Sequence of chain 1.KA:
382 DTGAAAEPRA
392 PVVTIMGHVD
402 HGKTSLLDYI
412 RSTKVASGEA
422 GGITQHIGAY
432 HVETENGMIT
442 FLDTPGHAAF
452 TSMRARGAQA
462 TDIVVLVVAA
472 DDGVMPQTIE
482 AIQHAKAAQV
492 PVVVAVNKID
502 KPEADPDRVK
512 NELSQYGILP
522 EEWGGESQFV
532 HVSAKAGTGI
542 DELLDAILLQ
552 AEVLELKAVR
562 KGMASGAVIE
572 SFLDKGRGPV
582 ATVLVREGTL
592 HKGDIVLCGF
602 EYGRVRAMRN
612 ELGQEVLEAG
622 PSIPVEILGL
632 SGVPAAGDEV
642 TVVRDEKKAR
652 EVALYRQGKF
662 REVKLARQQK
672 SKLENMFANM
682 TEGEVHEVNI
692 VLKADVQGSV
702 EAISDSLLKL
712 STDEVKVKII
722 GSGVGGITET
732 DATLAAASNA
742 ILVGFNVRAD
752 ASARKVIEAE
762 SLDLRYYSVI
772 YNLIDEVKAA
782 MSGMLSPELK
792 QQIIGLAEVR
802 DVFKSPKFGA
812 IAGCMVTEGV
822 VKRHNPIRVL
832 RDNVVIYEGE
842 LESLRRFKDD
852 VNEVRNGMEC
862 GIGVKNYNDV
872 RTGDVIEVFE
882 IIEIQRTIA

This small molecule binds to this protein.
Small molecule (SMILES): Nc1nc2c(ncn2[C@@H]2O[C@H](CO[P](=O)(O)O[P](=O)(O)NP(=O)(O)O)[C@@H](O)[C@H]2O)c(=O)[nH]1

Binding-site contacts:
Ligand atom N1 contacts residue LYS499 of chain 1.KA at 2.9 Å.
Ligand atom O2G contacts residue VAL400 of chain 1.KA at 2.5 Å.
Ligand atom O6 contacts residue LYS536 of chain 1.KA at 3.3 Å (salt-bridge).
Ligand atom C5' contacts residue SER406 of chain 1.KA at 3.7 Å.
Ligand atom N3 contacts residue LYS499 of chain 1.KA at 2.9 Å.
Ligand atom C2 contacts residue LYS499 of chain 1.KA at 3.0 Å.
Ligand atom O6 contacts residue ASN498 of chain 1.KA at 3.0 Å (h-bond).
Ligand atom O3G contacts residue PRO446 of chain 1.KA at 3.6 Å.
Ligand atom O1B contacts residue THR425 of chain 1.KA at 3.7 Å.
Ligand atom C5 contacts residue SER534 of chain 1.KA at 3.5 Å.
Ligand atom O2G contacts residue GLY447 of chain 1.KA at 3.4 Å (h-bond).
Ligand atom O1B contacts residue THR405 of chain 1.KA at 3.3 Å (h-bond).
Ligand atom N7 contacts residue ALA535 of chain 1.KA at 3.1 Å.
Ligand atom O2A contacts residue SER406 of chain 1.KA at 3.3 Å (h-bond).
Ligand atom O6 contacts residue SER534 of chain 1.KA at 1.3 Å (h-bond).
Ligand atom O2A contacts residue THR405 of chain 1.KA at 3.0 Å (h-bond).
Ligand atom N2 contacts residue LYS502 of chain 1.KA at 3.4 Å.
Ligand atom PA contacts residue GLY403 of chain 1.KA at 3.2 Å.
Ligand atom C6 contacts residue LYS499 of chain 1.KA at 3.0 Å.
Ligand atom O3A contacts residue ASP401 of chain 1.KA at 3.7 Å.
Ligand atom N1 contacts residue SER534 of chain 1.KA at 3.5 Å (h-bond).
Ligand atom C6 contacts residue SER534 of chain 1.KA at 2.6 Å.
Ligand atom O1G contacts residue PRO446 of chain 1.KA at 3.6 Å.
Ligand atom N3B contacts residue VAL400 of chain 1.KA at 3.5 Å.
Ligand atom O2G contacts residue HIS399 of chain 1.KA at 3.6 Å (h-bond).
Ligand atom O6 contacts residue ALA535 of chain 1.KA at 3.5 Å.
Ligand atom C4 contacts residue LYS499 of chain 1.KA at 2.8 Å.
Ligand atom O2B contacts residue THR405 of chain 1.KA at 2.8 Å (h-bond).
Ligand atom O6 contacts residue LYS499 of chain 1.KA at 3.6 Å.
Ligand atom N9 contacts residue LYS499 of chain 1.KA at 3.3 Å.
Ligand atom PG contacts residue VAL400 of chain 1.KA at 3.6 Å.
Ligand atom O3G contacts residue LYS404 of chain 1.KA at 2.7 Å.
Ligand atom O2A contacts residue GLY403 of chain 1.KA at 2.4 Å.
Ligand atom O2A contacts residue LYS404 of chain 1.KA at 2.9 Å (salt-bridge).
Ligand atom N3B contacts residue ASP401 of chain 1.KA at 2.9 Å (salt-bridge).
Ligand atom O3A contacts residue GLY403 of chain 1.KA at 3.4 Å (h-bond).
Ligand atom C5 contacts residue LYS499 of chain 1.KA at 3.1 Å.
Ligand atom O2B contacts residue LYS404 of chain 1.KA at 2.8 Å.
Ligand atom C6 contacts residue LYS536 of chain 1.KA at 3.5 Å.
Ligand atom O5' contacts residue GLY403 of chain 1.KA at 3.1 Å.